This small molecule binds to this protein.
Small molecule (SMILES): COc1ccc(OCCN2CC[C@H]3CCC[C@@H](C2=O)N3S(=O)(=O)c2ccc3ncsc3c2)cc1OC

Sequence of chain 1.A:
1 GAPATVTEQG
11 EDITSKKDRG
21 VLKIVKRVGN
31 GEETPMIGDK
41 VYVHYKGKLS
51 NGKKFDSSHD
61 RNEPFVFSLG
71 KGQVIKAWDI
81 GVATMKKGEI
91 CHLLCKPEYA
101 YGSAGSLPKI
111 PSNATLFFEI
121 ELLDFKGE

Binding-site contacts:
Ligand atom CBB contacts residue TYR101 of chain 1.A at 3.5 Å (hydrophobic).
Ligand atom CAG contacts residue GLY72 of chain 1.A at 2.9 Å.
Ligand atom CBI contacts residue ILE110 of chain 1.A at 3.6 Å (hydrophobic).
Ligand atom CAM contacts residue GLN73 of chain 1.A at 3.3 Å.
Ligand atom CAA contacts residue ALA100 of chain 1.A at 3.4 Å (hydrophobic).
Ligand atom SAY contacts residue TYR101 of chain 1.A at 3.3 Å (h-bond).
Ligand atom CAD contacts residue TYR101 of chain 1.A at 3.6 Å (hydrophobic).
Ligand atom CBJ contacts residue ILE110 of chain 1.A at 3.4 Å (hydrophobic).
Ligand atom CBC contacts residue ASP56 of chain 1.A at 2.7 Å.
Ligand atom C contacts residue TYR101 of chain 1.A at 3.0 Å (hydrophobic).
Ligand atom O contacts residue VAL74 of chain 1.A at 3.0 Å.
Ligand atom CAA contacts residue TYR101 of chain 1.A at 3.4 Å (hydrophobic).
Ligand atom NAN contacts residue TYR101 of chain 1.A at 3.5 Å (h-bond).
Ligand atom CB contacts residue TRP78 of chain 1.A at 3.6 Å (hydrophobic).
Ligand atom OBA contacts residue PHE55 of chain 1.A at 3.5 Å.
Ligand atom CAR contacts residue PHE65 of chain 1.A at 3.7 Å (hydrophobic).
Ligand atom CAT contacts residue TYR45 of chain 1.A at 3.4 Å (hydrophobic).
Ligand atom CAU contacts residue TRP78 of chain 1.A at 3.4 Å (hydrophobic).
Ligand atom CBI contacts residue SER106 of chain 1.A at 3.6 Å.
Ligand atom CAH contacts residue GLY72 of chain 1.A at 3.2 Å.
Ligand atom CAE contacts residue VAL74 of chain 1.A at 3.7 Å (hydrophobic).
Ligand atom N contacts residue TYR101 of chain 1.A at 3.1 Å (h-bond).
Ligand atom CAT contacts residue TRP78 of chain 1.A at 3.7 Å (hydrophobic).
Ligand atom OBA contacts residue ASP56 of chain 1.A at 3.3 Å (salt-bridge).
Ligand atom CAS contacts residue TYR45 of chain 1.A at 3.6 Å (hydrophobic).
Ligand atom CAI contacts residue GLN73 of chain 1.A at 3.6 Å.
Ligand atom CAI contacts residue VAL74 of chain 1.A at 3.7 Å (hydrophobic).
Ligand atom CBD contacts residue ASP56 of chain 1.A at 3.4 Å.
Ligand atom CAH contacts residue VAL74 of chain 1.A at 3.3 Å (hydrophobic).
Ligand atom CBJ contacts residue TYR101 of chain 1.A at 2.9 Å (hydrophobic).
Ligand atom OBA contacts residue TYR45 of chain 1.A at 3.4 Å.
Ligand atom OAZ contacts residue TYR101 of chain 1.A at 2.8 Å (h-bond).
Ligand atom CAU contacts residue PHE65 of chain 1.A at 3.7 Å (hydrophobic).
Ligand atom OBA contacts residue PHE118 of chain 1.A at 3.5 Å.
Ligand atom OAZ contacts residue PHE118 of chain 1.A at 3.5 Å.
Ligand atom SBE contacts residue ASP56 of chain 1.A at 3.6 Å (salt-bridge).
Ligand atom CA contacts residue TYR101 of chain 1.A at 2.9 Å (hydrophobic).
Ligand atom O contacts residue ILE75 of chain 1.A at 2.8 Å (h-bond).
Ligand atom OAK contacts residue TYR101 of chain 1.A at 3.7 Å.
Ligand atom O contacts residue TYR101 of chain 1.A at 3.5 Å (h-bond).